Binding-site contacts:
Ligand atom N2 contacts residue GLU272 of chain 1.A at 3.0 Å (salt-bridge).
Ligand atom N4 contacts residue PHE214 of chain 1.A at 3.6 Å.
Ligand atom N3 contacts residue NI1 of chain 1.C at 3.5 Å (h-bond).
Ligand atom C1 contacts residue PHE214 of chain 1.A at 3.6 Å (hydrophobic).
Ligand atom N3 contacts residue GLU241 of chain 1.A at 3.3 Å (salt-bridge).
Ligand atom N3 contacts residue HIS208 of chain 1.A at 3.4 Å (h-bond).
Ligand atom CL2 contacts residue TYR30 of chain 1.A at 3.2 Å.
Ligand atom C4 contacts residue HIS117 of chain 1.A at 3.5 Å.
Ligand atom C9 contacts residue ASP134 of chain 1.A at 3.3 Å.
Ligand atom N2 contacts residue HIS208 of chain 1.A at 3.2 Å (h-bond).
Ligand atom C6 contacts residue THR136 of chain 1.A at 3.7 Å.
Ligand atom N3 contacts residue HIS215 of chain 1.A at 3.0 Å.
Ligand atom N2 contacts residue NI1 of chain 1.C at 2.0 Å (h-bond).
Ligand atom N4 contacts residue NI1 of chain 1.B at 2.0 Å (h-bond).
Ligand atom N2 contacts residue ASP145 of chain 1.A at 3.2 Å (salt-bridge).
Ligand atom C8 contacts residue GLU241 of chain 1.A at 3.4 Å.
Ligand atom C6 contacts residue THR97 of chain 1.A at 3.3 Å.
Ligand atom C7 contacts residue THR97 of chain 1.A at 3.7 Å.
Ligand atom C8 contacts residue NI1 of chain 1.C at 3.1 Å.
Ligand atom CL2 contacts residue PHE214 of chain 1.A at 3.4 Å.
Ligand atom N4 contacts residue GLU272 of chain 1.A at 3.0 Å (salt-bridge).
Ligand atom CL1 contacts residue TYR100 of chain 1.A at 3.5 Å.
Ligand atom C5 contacts residue TYR100 of chain 1.A at 3.5 Å (hydrophobic).
Ligand atom N4 contacts residue ASP145 of chain 1.A at 3.1 Å (salt-bridge).
Ligand atom C7 contacts residue PHE214 of chain 1.A at 3.4 Å (hydrophobic).
Ligand atom C6 contacts residue PHE214 of chain 1.A at 3.6 Å (hydrophobic).
Ligand atom C7 contacts residue THR136 of chain 1.A at 3.5 Å.
Ligand atom N2 contacts residue NI1 of chain 1.B at 2.9 Å (h-bond).
Ligand atom S contacts residue CYS108 of chain 1.A at 3.6 Å.
Ligand atom C5 contacts residue PHE214 of chain 1.A at 3.7 Å (hydrophobic).
Ligand atom CL2 contacts residue TYR100 of chain 1.A at 3.5 Å.
Ligand atom CL2 contacts residue SER96 of chain 1.A at 3.6 Å.
Ligand atom N2 contacts residue GLU241 of chain 1.A at 3.0 Å (salt-bridge).
Ligand atom S contacts residue ASP134 of chain 1.A at 3.4 Å (salt-bridge).
Ligand atom N2 contacts residue PHE214 of chain 1.A at 3.6 Å.
Ligand atom N1 contacts residue HIS117 of chain 1.A at 3.0 Å (h-bond).
Ligand atom C9 contacts residue NI1 of chain 1.B at 3.1 Å.
Ligand atom N4 contacts residue NI1 of chain 1.C at 3.0 Å (h-bond).
Ligand atom C8 contacts residue HIS208 of chain 1.A at 3.7 Å.
Ligand atom N4 contacts residue ASP134 of chain 1.A at 2.9 Å (salt-bridge).

This small molecule binds to this protein.
Small molecule (SMILES): Nc1nnc(SCc2ccc(Cl)cc2Cl)[nH]1

Sequence of chain 1.A:
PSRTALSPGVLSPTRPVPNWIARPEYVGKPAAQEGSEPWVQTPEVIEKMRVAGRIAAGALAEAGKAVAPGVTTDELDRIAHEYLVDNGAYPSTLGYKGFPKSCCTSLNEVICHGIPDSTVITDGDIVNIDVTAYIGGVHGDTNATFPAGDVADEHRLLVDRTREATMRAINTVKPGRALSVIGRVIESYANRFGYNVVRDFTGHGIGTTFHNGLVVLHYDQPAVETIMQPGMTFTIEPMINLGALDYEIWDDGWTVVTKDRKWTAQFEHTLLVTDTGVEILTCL